This small molecule binds to this protein.
Small molecule (SMILES): CC(=O)N[C@H]1[C@H](O[C@H]2[C@H](O)[C@@H](NC(C)=O)CO[C@@H]2CO)O[C@H](CO)[C@@H](O)[C@@H]1O

Binding-site contacts:
Ligand atom C8 contacts residue PHE121 of chain 1.H at 4.3 Å (hydrophobic).
Ligand atom C8 contacts residue GLN100 of chain 1.H at 3.6 Å.
Ligand atom C8 contacts residue ASN122 of chain 1.H at 4.4 Å.
Ligand atom N2 contacts residue ASN122 of chain 1.H at 2.8 Å (h-bond).
Ligand atom C1 contacts residue ASN122 of chain 1.H at 1.4 Å.
Ligand atom O7 contacts residue ASN122 of chain 1.H at 3.6 Å.
Ligand atom C8 contacts residue SER120 of chain 1.H at 4.4 Å.
Ligand atom C2 contacts residue ASN122 of chain 1.H at 2.4 Å.
Ligand atom C3 contacts residue ASN122 of chain 1.H at 3.8 Å.
Ligand atom C8 contacts residue THR98 of chain 1.H at 3.4 Å.
Ligand atom C5 contacts residue ASN122 of chain 1.H at 3.7 Å.
Ligand atom C4 contacts residue ASN122 of chain 1.H at 4.3 Å.
Ligand atom O5 contacts residue ASN122 of chain 1.H at 2.5 Å (h-bond).
Ligand atom C7 contacts residue ASN122 of chain 1.H at 3.4 Å.

Sequence of chain 1.H:
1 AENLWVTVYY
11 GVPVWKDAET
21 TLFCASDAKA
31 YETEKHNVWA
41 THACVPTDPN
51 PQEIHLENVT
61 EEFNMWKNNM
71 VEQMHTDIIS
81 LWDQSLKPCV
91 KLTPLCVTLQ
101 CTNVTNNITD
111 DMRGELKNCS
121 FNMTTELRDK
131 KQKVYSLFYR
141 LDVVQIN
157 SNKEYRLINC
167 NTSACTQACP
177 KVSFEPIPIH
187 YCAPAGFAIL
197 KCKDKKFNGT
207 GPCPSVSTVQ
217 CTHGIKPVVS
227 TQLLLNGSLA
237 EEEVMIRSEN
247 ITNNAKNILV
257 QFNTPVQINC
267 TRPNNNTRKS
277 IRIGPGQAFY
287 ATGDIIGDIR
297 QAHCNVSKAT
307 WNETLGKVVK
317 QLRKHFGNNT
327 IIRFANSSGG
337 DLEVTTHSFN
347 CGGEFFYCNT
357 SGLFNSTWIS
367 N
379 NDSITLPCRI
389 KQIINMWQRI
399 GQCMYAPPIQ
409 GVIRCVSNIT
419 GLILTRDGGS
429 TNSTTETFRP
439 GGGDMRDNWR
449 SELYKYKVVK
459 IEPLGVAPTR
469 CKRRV